This protein binds this small molecule.
Small molecule (SMILES): CC(=O)N[C@@H]1[C@@H](O)[C@H](O)[C@@H](CO)O[C@H]1O

Sequence of chain 1.A:
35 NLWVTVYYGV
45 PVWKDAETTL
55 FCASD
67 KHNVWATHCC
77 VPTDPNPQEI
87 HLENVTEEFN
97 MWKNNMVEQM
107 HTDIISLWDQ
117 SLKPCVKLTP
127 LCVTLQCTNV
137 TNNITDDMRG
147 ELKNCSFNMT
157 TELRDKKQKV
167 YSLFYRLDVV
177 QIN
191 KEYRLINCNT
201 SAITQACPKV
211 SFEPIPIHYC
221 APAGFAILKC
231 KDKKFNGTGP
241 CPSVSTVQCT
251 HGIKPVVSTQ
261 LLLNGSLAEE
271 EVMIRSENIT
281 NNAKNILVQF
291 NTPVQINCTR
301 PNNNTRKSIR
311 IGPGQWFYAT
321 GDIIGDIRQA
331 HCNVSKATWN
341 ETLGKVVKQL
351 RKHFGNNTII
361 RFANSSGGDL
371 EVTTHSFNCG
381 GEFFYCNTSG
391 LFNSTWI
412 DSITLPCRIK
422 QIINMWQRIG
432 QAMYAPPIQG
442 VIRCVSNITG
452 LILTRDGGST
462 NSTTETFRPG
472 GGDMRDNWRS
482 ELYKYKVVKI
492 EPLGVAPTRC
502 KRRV

Binding-site contacts:
Ligand atom C3 contacts residue ASN236 of chain 1.A at 3.9 Å.
Ligand atom C2 contacts residue ASN236 of chain 1.A at 2.5 Å.
Ligand atom N2 contacts residue ASN236 of chain 1.A at 2.9 Å (h-bond).
Ligand atom N2 contacts residue THR238 of chain 1.A at 3.1 Å (h-bond).
Ligand atom C7 contacts residue ILE279 of chain 1.A at 4.4 Å (hydrophobic).
Ligand atom C8 contacts residue THR238 of chain 1.A at 3.7 Å.
Ligand atom C4 contacts residue ASN236 of chain 1.A at 4.4 Å.
Ligand atom C1 contacts residue ASN236 of chain 1.A at 1.5 Å.
Ligand atom C3 contacts residue THR238 of chain 1.A at 4.2 Å.
Ligand atom C2 contacts residue THR238 of chain 1.A at 4.1 Å.
Ligand atom C8 contacts residue SER276 of chain 1.A at 3.8 Å.
Ligand atom C7 contacts residue THR238 of chain 1.A at 3.9 Å.
Ligand atom C1 contacts residue THR238 of chain 1.A at 4.0 Å.
Ligand atom C8 contacts residue ILE279 of chain 1.A at 4.2 Å (hydrophobic).
Ligand atom C8 contacts residue ASN236 of chain 1.A at 4.1 Å.
Ligand atom C7 contacts residue ASN236 of chain 1.A at 3.4 Å.
Ligand atom O7 contacts residue ILE279 of chain 1.A at 3.8 Å.
Ligand atom C5 contacts residue ASN236 of chain 1.A at 3.9 Å.
Ligand atom O7 contacts residue ASN236 of chain 1.A at 3.5 Å (h-bond).
Ligand atom O5 contacts residue ASN236 of chain 1.A at 2.5 Å (h-bond).